Binding-site contacts:
Ligand atom C8 contacts residue PRO65 of chain 2.A at 4.0 Å (hydrophobic).
Ligand atom C4 contacts residue ASN87 of chain 2.A at 3.9 Å.
Ligand atom C1 contacts residue ASN87 of chain 2.A at 1.4 Å.
Ligand atom C6 contacts residue ASN87 of chain 2.A at 4.5 Å.
Ligand atom C1 contacts residue GLU86 of chain 2.A at 4.3 Å.
Ligand atom O7 contacts residue GLU66 of chain 2.A at 4.4 Å.
Ligand atom N2 contacts residue ARG221 of chain 2.A at 3.8 Å.
Ligand atom C8 contacts residue ALA135 of chain 2.A at 4.0 Å (hydrophobic).
Ligand atom C8 contacts residue CYS90 of chain 2.A at 3.6 Å (hydrophobic).
Ligand atom C2 contacts residue ASN87 of chain 2.A at 2.5 Å.
Ligand atom C7 contacts residue ASN64 of chain 2.A at 3.4 Å.
Ligand atom C3 contacts residue ARG221 of chain 2.A at 3.5 Å.
Ligand atom C6 contacts residue GLU86 of chain 2.A at 4.1 Å.
Ligand atom C7 contacts residue ASN87 of chain 2.A at 3.3 Å.
Ligand atom O6 contacts residue GLU86 of chain 2.A at 3.1 Å.
Ligand atom C8 contacts residue ASN64 of chain 2.A at 3.6 Å.
Ligand atom C8 contacts residue SER137 of chain 2.A at 4.1 Å.
Ligand atom N2 contacts residue GLU66 of chain 2.A at 3.5 Å.
Ligand atom C5 contacts residue ASN87 of chain 2.A at 3.2 Å.
Ligand atom C8 contacts residue GLU66 of chain 2.A at 3.8 Å.
Ligand atom O6 contacts residue ASN87 of chain 2.A at 4.1 Å.
Ligand atom C7 contacts residue ARG221 of chain 2.A at 4.3 Å.
Ligand atom N2 contacts residue ARG221 of chain 2.A at 4.0 Å.
Ligand atom C1 contacts residue GLU66 of chain 2.A at 4.3 Å.
Ligand atom C7 contacts residue GLU66 of chain 2.A at 3.7 Å.
Ligand atom C8 contacts residue CYS136 of chain 2.A at 3.9 Å (hydrophobic).
Ligand atom O3 contacts residue ARG221 of chain 2.A at 2.8 Å (salt-bridge).
Ligand atom O7 contacts residue CYS90 of chain 2.A at 3.2 Å.
Ligand atom C7 contacts residue CYS90 of chain 2.A at 3.7 Å (hydrophobic).
Ligand atom C2 contacts residue ARG221 of chain 2.A at 3.3 Å.
Ligand atom C2 contacts residue GLU66 of chain 2.A at 4.4 Å.
Ligand atom C4 contacts residue ARG221 of chain 2.A at 3.8 Å.
Ligand atom O7 contacts residue ASN87 of chain 2.A at 3.4 Å (h-bond).
Ligand atom O5 contacts residue ASN87 of chain 2.A at 2.4 Å (h-bond).
Ligand atom O7 contacts residue ARG221 of chain 2.A at 4.3 Å.
Ligand atom N2 contacts residue ASN87 of chain 2.A at 2.7 Å (h-bond).
Ligand atom O5 contacts residue GLU86 of chain 2.A at 3.9 Å.
Ligand atom C3 contacts residue ASN87 of chain 2.A at 3.4 Å.
Ligand atom C2 contacts residue ARG221 of chain 2.A at 4.2 Å.
Ligand atom O7 contacts residue ASN64 of chain 2.A at 2.6 Å (h-bond).

Sequence of chain 2.A:
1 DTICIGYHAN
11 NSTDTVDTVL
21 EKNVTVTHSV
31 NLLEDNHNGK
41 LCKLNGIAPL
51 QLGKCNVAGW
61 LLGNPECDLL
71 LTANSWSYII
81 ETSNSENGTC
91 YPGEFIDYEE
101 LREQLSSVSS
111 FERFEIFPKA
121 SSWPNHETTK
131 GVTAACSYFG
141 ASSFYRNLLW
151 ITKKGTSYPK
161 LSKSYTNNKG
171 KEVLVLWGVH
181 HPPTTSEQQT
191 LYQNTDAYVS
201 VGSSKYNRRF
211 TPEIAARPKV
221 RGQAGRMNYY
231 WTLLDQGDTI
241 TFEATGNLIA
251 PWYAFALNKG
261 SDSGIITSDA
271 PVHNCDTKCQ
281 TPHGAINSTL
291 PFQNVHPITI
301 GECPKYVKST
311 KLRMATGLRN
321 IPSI

A small-molecule ligand and the protein it binds are described below.
Small molecule (SMILES): CC(=O)N[C@H]1[C@@H](O[C@H]2[C@H](O)[C@@H](NC(C)=O)CO[C@@H]2CO)O[C@H](CO)[C@@H](O)[C@@H]1O